Sequence of chain 54.A:
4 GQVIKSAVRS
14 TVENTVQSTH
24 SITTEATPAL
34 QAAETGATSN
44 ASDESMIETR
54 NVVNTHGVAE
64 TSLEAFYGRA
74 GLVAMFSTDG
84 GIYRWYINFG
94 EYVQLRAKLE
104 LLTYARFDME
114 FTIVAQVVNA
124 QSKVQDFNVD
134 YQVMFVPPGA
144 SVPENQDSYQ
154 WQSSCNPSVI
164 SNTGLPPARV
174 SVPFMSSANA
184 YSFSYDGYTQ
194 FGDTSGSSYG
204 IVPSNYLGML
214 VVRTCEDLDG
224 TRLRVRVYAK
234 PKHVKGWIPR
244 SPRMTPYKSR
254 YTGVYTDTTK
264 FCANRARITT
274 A

Binding-site contacts:
Ligand atom OXT contacts residue CYS1 of chain 55.P at 4.0 Å.
Ligand atom N contacts residue SER151 of chain 54.A at 3.5 Å (h-bond).
Ligand atom O contacts residue LEU75 of chain 55.A at 3.8 Å.
Ligand atom N contacts residue ASP150 of chain 54.A at 3.4 Å (salt-bridge).
Ligand atom CA contacts residue LEU75 of chain 55.A at 3.7 Å (hydrophobic).
Ligand atom O contacts residue TRP154 of chain 54.A at 4.1 Å.
Ligand atom C contacts residue TRP154 of chain 54.A at 4.1 Å (hydrophobic).
Ligand atom C contacts residue CYS1 of chain 55.P at 3.7 Å (hydrophobic).
Ligand atom OXT contacts residue ARG229 of chain 55.A at 3.1 Å (salt-bridge).
Ligand atom O contacts residue ARG216 of chain 54.A at 2.9 Å (salt-bridge).
Ligand atom CA contacts residue CYS1 of chain 55.P at 2.4 Å (hydrophobic).
Ligand atom CA contacts residue MET78 of chain 55.A at 4.0 Å (hydrophobic).
Ligand atom C contacts residue ARG216 of chain 54.A at 3.6 Å.
Ligand atom C contacts residue MET78 of chain 55.A at 3.6 Å (hydrophobic).
Ligand atom N contacts residue MET78 of chain 55.A at 3.8 Å.
Ligand atom N contacts residue CYS1 of chain 55.P at 1.3 Å.
Ligand atom CA contacts residue TRP154 of chain 54.A at 4.3 Å (hydrophobic).
Ligand atom C contacts residue ARG229 of chain 55.A at 3.7 Å.
Ligand atom OXT contacts residue ARG216 of chain 54.A at 3.0 Å (salt-bridge).
Ligand atom O contacts residue MET78 of chain 55.A at 3.9 Å.
Ligand atom OXT contacts residue ASP150 of chain 54.A at 4.3 Å.
Ligand atom O contacts residue ARG229 of chain 55.A at 2.9 Å (salt-bridge).
Ligand atom N contacts residue TYR152 of chain 54.A at 4.2 Å.
Ligand atom C contacts residue LEU75 of chain 55.A at 4.2 Å (hydrophobic).
Ligand atom CA contacts residue SER151 of chain 54.A at 4.0 Å.
Ligand atom OXT contacts residue MET78 of chain 55.A at 3.5 Å (h-bond).
Ligand atom CA contacts residue GLN155 of chain 54.A at 4.3 Å.

Sequence of chain 55.A:
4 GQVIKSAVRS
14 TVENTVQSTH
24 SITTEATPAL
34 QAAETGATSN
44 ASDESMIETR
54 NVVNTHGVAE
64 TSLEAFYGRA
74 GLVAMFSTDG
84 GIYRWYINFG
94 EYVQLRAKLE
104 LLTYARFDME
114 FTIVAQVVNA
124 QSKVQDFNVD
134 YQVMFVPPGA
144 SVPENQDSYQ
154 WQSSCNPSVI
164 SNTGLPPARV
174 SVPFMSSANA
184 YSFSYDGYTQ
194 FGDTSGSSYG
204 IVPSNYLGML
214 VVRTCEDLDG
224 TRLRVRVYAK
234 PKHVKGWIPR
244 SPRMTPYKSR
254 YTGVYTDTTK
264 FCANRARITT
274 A

A small-molecule ligand and the protein it binds are described below.
Small molecule (SMILES): NCC(=O)O